A small-molecule ligand and the protein it binds are described below.
Small molecule (SMILES): CN(C)c1nc2c(Br)c(Br)c(Br)c(Br)c2[nH]1

Sequence of chain 1.A:
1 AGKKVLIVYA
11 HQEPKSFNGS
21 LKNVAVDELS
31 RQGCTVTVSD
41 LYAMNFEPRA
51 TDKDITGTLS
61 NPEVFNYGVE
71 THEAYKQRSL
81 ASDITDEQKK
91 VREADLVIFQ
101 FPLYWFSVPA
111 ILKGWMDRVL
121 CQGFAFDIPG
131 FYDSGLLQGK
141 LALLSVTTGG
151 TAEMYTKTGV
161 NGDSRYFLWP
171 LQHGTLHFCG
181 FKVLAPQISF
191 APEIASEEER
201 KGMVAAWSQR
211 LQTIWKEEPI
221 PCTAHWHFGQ

Sequence of chain 1.B:
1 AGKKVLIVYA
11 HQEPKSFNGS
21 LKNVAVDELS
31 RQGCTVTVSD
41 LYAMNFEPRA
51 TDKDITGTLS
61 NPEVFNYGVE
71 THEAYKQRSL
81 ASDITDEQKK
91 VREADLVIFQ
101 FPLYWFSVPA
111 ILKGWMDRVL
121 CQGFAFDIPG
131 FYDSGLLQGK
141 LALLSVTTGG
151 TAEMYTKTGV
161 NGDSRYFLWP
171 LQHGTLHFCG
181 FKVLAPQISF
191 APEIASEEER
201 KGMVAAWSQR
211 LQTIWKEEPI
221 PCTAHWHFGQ

Binding-site contacts:
Ligand atom C8 contacts residue PHE126 of chain 1.A at 3.5 Å (hydrophobic).
Ligand atom BR11 contacts residue GLU193 of chain 1.B at 4.1 Å.
Ligand atom N15 contacts residue FAD1 of chain 1.G at 3.3 Å.
Ligand atom C4 contacts residue FAD1 of chain 1.G at 3.5 Å.
Ligand atom C4 contacts residue PHE178 of chain 1.A at 4.4 Å (hydrophobic).
Ligand atom N15 contacts residue PHE126 of chain 1.A at 3.9 Å.
Ligand atom C16 contacts residue GLN122 of chain 1.A at 4.2 Å.
Ligand atom C16 contacts residue CYS121 of chain 1.A at 4.1 Å (hydrophobic).
Ligand atom BR9 contacts residue FAD1 of chain 1.G at 3.6 Å.
Ligand atom N6 contacts residue FAD1 of chain 1.G at 3.4 Å.
Ligand atom C17 contacts residue THR71 of chain 1.A at 4.2 Å.
Ligand atom BR10 contacts residue TRP105 of chain 1.B at 3.4 Å.
Ligand atom C17 contacts residue FAD1 of chain 1.G at 3.1 Å.
Ligand atom BR1 contacts residue GLY149 of chain 1.B at 3.4 Å.
Ligand atom N14 contacts residue PHE126 of chain 1.A at 4.0 Å.
Ligand atom C2 contacts residue GLY149 of chain 1.B at 4.3 Å.
Ligand atom C7 contacts residue FAD1 of chain 1.G at 3.6 Å.
Ligand atom C7 contacts residue PHE126 of chain 1.A at 4.0 Å (hydrophobic).
Ligand atom BR1 contacts residue FAD1 of chain 1.G at 4.3 Å.
Ligand atom C16 contacts residue PHE126 of chain 1.A at 3.8 Å (hydrophobic).
Ligand atom BR10 contacts residue FAD1 of chain 1.G at 3.4 Å.
Ligand atom C13 contacts residue FAD1 of chain 1.G at 3.4 Å.
Ligand atom C2 contacts residue FAD1 of chain 1.G at 3.9 Å.
Ligand atom C16 contacts residue FAD1 of chain 1.G at 3.4 Å.
Ligand atom BR9 contacts residue PHE178 of chain 1.A at 3.6 Å.
Ligand atom BR10 contacts residue PHE178 of chain 1.A at 3.5 Å.
Ligand atom C17 contacts residue GLY68 of chain 1.A at 2.9 Å.
Ligand atom N15 contacts residue GLY68 of chain 1.A at 4.3 Å.
Ligand atom C3 contacts residue FAD1 of chain 1.G at 3.5 Å.
Ligand atom C16 contacts residue LEU120 of chain 1.A at 3.9 Å (hydrophobic).
Ligand atom C3 contacts residue PHE178 of chain 1.A at 4.3 Å (hydrophobic).
Ligand atom C5 contacts residue FAD1 of chain 1.G at 3.6 Å.
Ligand atom N6 contacts residue PHE126 of chain 1.A at 3.1 Å.
Ligand atom BR1 contacts residue GLY150 of chain 1.B at 3.8 Å.
Ligand atom C4 contacts residue PHE126 of chain 1.A at 4.2 Å (hydrophobic).
Ligand atom BR11 contacts residue FAD1 of chain 1.G at 4.1 Å.
Ligand atom N14 contacts residue FAD1 of chain 1.G at 3.5 Å.
Ligand atom C8 contacts residue FAD1 of chain 1.G at 3.4 Å.
Ligand atom C13 contacts residue PHE126 of chain 1.A at 3.4 Å (hydrophobic).